Sequence of chain 1.E:
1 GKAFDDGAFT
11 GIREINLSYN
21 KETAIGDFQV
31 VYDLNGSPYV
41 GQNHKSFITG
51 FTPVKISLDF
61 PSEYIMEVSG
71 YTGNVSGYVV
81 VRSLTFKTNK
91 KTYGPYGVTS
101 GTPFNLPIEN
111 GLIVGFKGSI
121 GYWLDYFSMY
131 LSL

Binding-site contacts:
Ligand atom O3 contacts residue TYR122 of chain 1.E at 3.5 Å.
Ligand atom C1 contacts residue TYR122 of chain 1.E at 3.8 Å (hydrophobic).
Ligand atom C4 contacts residue GLY1 of chain 1.E at 4.1 Å.
Ligand atom C1 contacts residue GLY121 of chain 1.E at 4.1 Å.
Ligand atom C2 contacts residue GLY121 of chain 1.E at 4.2 Å.
Ligand atom C3 contacts residue TYR78 of chain 1.E at 4.0 Å (hydrophobic).
Ligand atom O3 contacts residue TYR78 of chain 1.E at 3.9 Å.
Ligand atom O6 contacts residue VAL80 of chain 1.E at 3.8 Å.
Ligand atom O6 contacts residue GLY121 of chain 1.E at 3.5 Å.
Ligand atom O3 contacts residue TRP123 of chain 1.E at 3.4 Å.
Ligand atom C2 contacts residue GLY1 of chain 1.E at 3.9 Å.
Ligand atom C6 contacts residue TYR78 of chain 1.E at 3.9 Å (hydrophobic).
Ligand atom O5 contacts residue GLY121 of chain 1.E at 3.5 Å.
Ligand atom C6 contacts residue TRP123 of chain 1.E at 3.9 Å (hydrophobic).
Ligand atom O2 contacts residue SER76 of chain 1.E at 3.3 Å (h-bond).
Ligand atom C5 contacts residue TYR122 of chain 1.E at 3.9 Å (hydrophobic).
Ligand atom C5 contacts residue GLY121 of chain 1.E at 4.2 Å.
Ligand atom C6 contacts residue VAL80 of chain 1.E at 3.8 Å (hydrophobic).
Ligand atom C4 contacts residue ASP125 of chain 1.E at 3.6 Å.
Ligand atom C4 contacts residue TYR122 of chain 1.E at 3.7 Å (hydrophobic).
Ligand atom C1 contacts residue TYR78 of chain 1.E at 4.0 Å (hydrophobic).
Ligand atom C4 contacts residue TYR78 of chain 1.E at 3.9 Å (hydrophobic).
Ligand atom O4 contacts residue GLY1 of chain 1.E at 3.1 Å (h-bond).
Ligand atom C5 contacts residue ASP125 of chain 1.E at 4.0 Å.
Ligand atom O4 contacts residue GLY121 of chain 1.E at 3.4 Å.
Ligand atom O5 contacts residue TYR122 of chain 1.E at 2.8 Å (h-bond).
Ligand atom C2 contacts residue PHE47 of chain 1.E at 4.0 Å (hydrophobic).
Ligand atom O4 contacts residue ASP125 of chain 1.E at 2.9 Å (salt-bridge).
Ligand atom O3 contacts residue GLY1 of chain 1.E at 3.0 Å (h-bond).
Ligand atom O6 contacts residue TRP123 of chain 1.E at 3.0 Å (h-bond).
Ligand atom C3 contacts residue TYR122 of chain 1.E at 3.7 Å (hydrophobic).
Ligand atom C3 contacts residue GLY1 of chain 1.E at 3.8 Å.
Ligand atom C6 contacts residue TYR122 of chain 1.E at 4.0 Å (hydrophobic).
Ligand atom C5 contacts residue TYR78 of chain 1.E at 4.0 Å (hydrophobic).
Ligand atom C2 contacts residue TYR78 of chain 1.E at 3.0 Å (hydrophobic).
Ligand atom O2 contacts residue PHE47 of chain 1.E at 4.2 Å.
Ligand atom C6 contacts residue ASP125 of chain 1.E at 3.2 Å.
Ligand atom O6 contacts residue TYR122 of chain 1.E at 3.2 Å (h-bond).
Ligand atom O2 contacts residue TYR78 of chain 1.E at 3.0 Å.
Ligand atom O6 contacts residue ASP125 of chain 1.E at 2.7 Å (salt-bridge).

The protein below binds the small molecule below.
Small molecule (SMILES): OC[C@H]1O[C@H](O[C@@H]2[C@H](O)[C@@H](O)[C@@H](O)O[C@@H]2CO)[C@H](O)[C@@H](O)[C@H]1O